Sequence of chain 2.A:
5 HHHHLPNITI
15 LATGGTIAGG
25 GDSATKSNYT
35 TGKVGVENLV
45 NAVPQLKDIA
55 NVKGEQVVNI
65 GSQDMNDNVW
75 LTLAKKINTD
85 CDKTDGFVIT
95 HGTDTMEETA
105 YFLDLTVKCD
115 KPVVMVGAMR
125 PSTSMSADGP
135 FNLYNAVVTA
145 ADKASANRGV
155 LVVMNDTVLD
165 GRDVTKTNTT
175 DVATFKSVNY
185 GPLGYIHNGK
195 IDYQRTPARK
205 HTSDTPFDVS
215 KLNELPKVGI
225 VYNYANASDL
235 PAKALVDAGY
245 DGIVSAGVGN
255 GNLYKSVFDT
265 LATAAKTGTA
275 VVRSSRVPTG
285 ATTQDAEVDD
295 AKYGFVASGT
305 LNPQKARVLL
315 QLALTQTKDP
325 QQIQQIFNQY

This protein binds this small molecule.
Small molecule (SMILES): N[C@@H](CC(=O)O)C(=O)O

Binding-site contacts:
Ligand atom OD1 contacts residue ALA122 of chain 2.B at 3.0 Å (h-bond).
Ligand atom CA contacts residue GLU291 of chain 2.A at 3.4 Å.
Ligand atom OXT contacts residue SER66 of chain 2.B at 2.6 Å (h-bond).
Ligand atom CA contacts residue GLN67 of chain 2.B at 3.9 Å.
Ligand atom O contacts residue SER66 of chain 2.B at 2.9 Å (h-bond).
Ligand atom CB contacts residue THR97 of chain 2.B at 3.7 Å.
Ligand atom OXT contacts residue ASP98 of chain 2.B at 3.0 Å (salt-bridge).
Ligand atom CB contacts residue THR20 of chain 2.B at 3.2 Å.
Ligand atom OD2 contacts residue THR97 of chain 2.B at 2.9 Å (h-bond).
Ligand atom CA contacts residue ASP98 of chain 2.B at 4.0 Å.
Ligand atom CA contacts residue THR20 of chain 2.B at 3.4 Å.
Ligand atom OD1 contacts residue THR20 of chain 2.B at 3.3 Å (h-bond).
Ligand atom N contacts residue GLU291 of chain 2.A at 2.7 Å (salt-bridge).
Ligand atom N contacts residue ASP98 of chain 2.B at 3.0 Å (salt-bridge).
Ligand atom OXT contacts residue THR97 of chain 2.B at 3.3 Å (h-bond).
Ligand atom N contacts residue GLN67 of chain 2.B at 3.0 Å (h-bond).
Ligand atom CG contacts residue ALA122 of chain 2.B at 3.9 Å (hydrophobic).
Ligand atom CA contacts residue THR35 of chain 2.B at 3.7 Å.
Ligand atom O contacts residue GLN67 of chain 2.B at 3.6 Å.
Ligand atom O contacts residue GLY65 of chain 2.B at 3.4 Å.
Ligand atom OD2 contacts residue GLY19 of chain 2.B at 3.9 Å.
Ligand atom OD2 contacts residue GLY96 of chain 2.B at 3.2 Å.
Ligand atom OD1 contacts residue THR97 of chain 2.B at 2.7 Å (h-bond).
Ligand atom OD2 contacts residue ALA122 of chain 2.B at 3.9 Å.
Ligand atom C contacts residue THR35 of chain 2.B at 3.6 Å.
Ligand atom CB contacts residue GLU291 of chain 2.A at 3.7 Å.
Ligand atom O contacts residue GLY19 of chain 2.B at 3.4 Å.
Ligand atom CB contacts residue ASP98 of chain 2.B at 3.5 Å.
Ligand atom CG contacts residue THR97 of chain 2.B at 3.1 Å.
Ligand atom OXT contacts residue GLY96 of chain 2.B at 3.3 Å.
Ligand atom O contacts residue GLY96 of chain 2.B at 3.2 Å.
Ligand atom N contacts residue ASN256 of chain 2.A at 3.6 Å.
Ligand atom OXT contacts residue GLN67 of chain 2.B at 3.9 Å.
Ligand atom OD2 contacts residue THR20 of chain 2.B at 3.0 Å (h-bond).
Ligand atom O contacts residue THR35 of chain 2.B at 2.8 Å (h-bond).
Ligand atom C contacts residue THR97 of chain 2.B at 3.9 Å.
Ligand atom C contacts residue SER66 of chain 2.B at 3.6 Å.
Ligand atom C contacts residue GLY96 of chain 2.B at 3.5 Å.
Ligand atom C contacts residue GLN67 of chain 2.B at 3.5 Å.
Ligand atom CG contacts residue THR20 of chain 2.B at 2.9 Å.

Sequence of chain 2.B:
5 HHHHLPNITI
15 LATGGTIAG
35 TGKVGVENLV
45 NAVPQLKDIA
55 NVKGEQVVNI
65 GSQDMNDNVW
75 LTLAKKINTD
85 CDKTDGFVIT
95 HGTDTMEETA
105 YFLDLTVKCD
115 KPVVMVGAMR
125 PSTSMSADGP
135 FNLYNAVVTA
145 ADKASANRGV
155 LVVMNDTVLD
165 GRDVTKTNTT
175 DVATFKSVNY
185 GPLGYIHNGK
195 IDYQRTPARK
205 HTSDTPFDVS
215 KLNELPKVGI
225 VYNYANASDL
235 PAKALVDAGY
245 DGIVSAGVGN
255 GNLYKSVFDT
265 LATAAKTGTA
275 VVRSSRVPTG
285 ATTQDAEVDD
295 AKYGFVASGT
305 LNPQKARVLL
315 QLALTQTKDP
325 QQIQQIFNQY